Sequence of chain 1.E:
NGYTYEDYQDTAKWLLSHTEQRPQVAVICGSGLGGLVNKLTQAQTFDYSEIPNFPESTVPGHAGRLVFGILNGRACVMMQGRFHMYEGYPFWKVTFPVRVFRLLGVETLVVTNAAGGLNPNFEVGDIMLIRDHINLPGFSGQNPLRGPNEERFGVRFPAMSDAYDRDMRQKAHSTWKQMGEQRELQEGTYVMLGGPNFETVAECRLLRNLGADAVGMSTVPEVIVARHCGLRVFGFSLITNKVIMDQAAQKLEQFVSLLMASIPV

Binding-site contacts:
Ligand atom C6 contacts residue PHE200 of chain 1.D at 3.7 Å (hydrophobic).
Ligand atom N3 contacts residue GLY218 of chain 1.D at 3.7 Å.
Ligand atom C6 contacts residue GLU201 of chain 1.D at 3.6 Å.
Ligand atom N7 contacts residue ALA117 of chain 1.D at 3.6 Å.
Ligand atom C4 contacts residue VAL217 of chain 1.D at 3.9 Å (hydrophobic).
Ligand atom N6 contacts residue ASN243 of chain 1.D at 3.2 Å (h-bond).
Ligand atom O3P contacts residue ALA116 of chain 1.D at 3.8 Å.
Ligand atom O1P contacts residue HIS86 of chain 1.D at 2.7 Å.
Ligand atom O3P contacts residue SER220 of chain 1.D at 2.8 Å (h-bond).
Ligand atom O2P contacts residue GLY32 of chain 1.D at 3.4 Å.
Ligand atom C5 contacts residue GLY118 of chain 1.D at 3.7 Å.
Ligand atom N6 contacts residue PHE200 of chain 1.D at 3.7 Å.
Ligand atom C4 contacts residue PHE200 of chain 1.D at 3.8 Å (hydrophobic).
Ligand atom N2 contacts residue LEU195 of chain 1.D at 3.3 Å.
Ligand atom N6 contacts residue GLU201 of chain 1.D at 3.8 Å.
Ligand atom N7 contacts residue ASN243 of chain 1.D at 3.1 Å (h-bond).
Ligand atom O1P contacts residue ARG84 of chain 1.D at 3.8 Å.
Ligand atom N2 contacts residue GLU201 of chain 1.D at 2.5 Å (salt-bridge).
Ligand atom N2 contacts residue MET219 of chain 1.D at 3.4 Å.
Ligand atom N7 contacts residue PHE200 of chain 1.D at 3.7 Å.
Ligand atom C12 contacts residue PHE159 of chain 1.E at 3.9 Å (hydrophobic).
Ligand atom C8 contacts residue ALA116 of chain 1.D at 3.9 Å (hydrophobic).
Ligand atom C8 contacts residue ASN243 of chain 1.D at 3.8 Å.
Ligand atom O2P contacts residue ALA116 of chain 1.D at 3.1 Å (h-bond).
Ligand atom O3P contacts residue ASN115 of chain 1.D at 3.7 Å.
Ligand atom C5 contacts residue PHE200 of chain 1.D at 3.4 Å (hydrophobic).
Ligand atom C2 contacts residue MET219 of chain 1.D at 3.9 Å (hydrophobic).
Ligand atom C14 contacts residue ALA116 of chain 1.D at 3.5 Å (hydrophobic).
Ligand atom N1 contacts residue GLU201 of chain 1.D at 2.6 Å (salt-bridge).
Ligand atom C8 contacts residue GLY118 of chain 1.D at 3.9 Å.
Ligand atom O2P contacts residue ASN115 of chain 1.D at 3.5 Å.
Ligand atom N1 contacts residue VAL217 of chain 1.D at 3.7 Å.
Ligand atom O2P contacts residue SER33 of chain 1.D at 2.7 Å (h-bond).
Ligand atom C2 contacts residue GLU201 of chain 1.D at 3.3 Å.
Ligand atom C10 contacts residue ALA116 of chain 1.D at 3.5 Å (hydrophobic).
Ligand atom C8 contacts residue ALA117 of chain 1.D at 3.7 Å (hydrophobic).
Ligand atom C14 contacts residue SER33 of chain 1.D at 3.6 Å.
Ligand atom N6 contacts residue GLY118 of chain 1.D at 3.8 Å.
Ligand atom N7 contacts residue GLY118 of chain 1.D at 3.4 Å (h-bond).
Ligand atom N3 contacts residue MET219 of chain 1.D at 3.8 Å.

A protein and the small-molecule ligand that binds it are described below.
Small molecule (SMILES): C[C@@H](Cn1cnc2c(N)nc(N)nc21)OCP(=O)([O-])[O-]

Sequence of chain 1.D:
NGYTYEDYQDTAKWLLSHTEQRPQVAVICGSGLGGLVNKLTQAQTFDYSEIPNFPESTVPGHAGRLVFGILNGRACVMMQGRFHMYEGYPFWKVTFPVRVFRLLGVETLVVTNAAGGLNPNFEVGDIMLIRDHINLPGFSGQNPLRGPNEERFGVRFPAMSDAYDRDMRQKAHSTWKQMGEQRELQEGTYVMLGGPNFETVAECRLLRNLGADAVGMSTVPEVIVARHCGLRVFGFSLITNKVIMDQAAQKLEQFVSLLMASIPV